Sequence of chain 1.C:
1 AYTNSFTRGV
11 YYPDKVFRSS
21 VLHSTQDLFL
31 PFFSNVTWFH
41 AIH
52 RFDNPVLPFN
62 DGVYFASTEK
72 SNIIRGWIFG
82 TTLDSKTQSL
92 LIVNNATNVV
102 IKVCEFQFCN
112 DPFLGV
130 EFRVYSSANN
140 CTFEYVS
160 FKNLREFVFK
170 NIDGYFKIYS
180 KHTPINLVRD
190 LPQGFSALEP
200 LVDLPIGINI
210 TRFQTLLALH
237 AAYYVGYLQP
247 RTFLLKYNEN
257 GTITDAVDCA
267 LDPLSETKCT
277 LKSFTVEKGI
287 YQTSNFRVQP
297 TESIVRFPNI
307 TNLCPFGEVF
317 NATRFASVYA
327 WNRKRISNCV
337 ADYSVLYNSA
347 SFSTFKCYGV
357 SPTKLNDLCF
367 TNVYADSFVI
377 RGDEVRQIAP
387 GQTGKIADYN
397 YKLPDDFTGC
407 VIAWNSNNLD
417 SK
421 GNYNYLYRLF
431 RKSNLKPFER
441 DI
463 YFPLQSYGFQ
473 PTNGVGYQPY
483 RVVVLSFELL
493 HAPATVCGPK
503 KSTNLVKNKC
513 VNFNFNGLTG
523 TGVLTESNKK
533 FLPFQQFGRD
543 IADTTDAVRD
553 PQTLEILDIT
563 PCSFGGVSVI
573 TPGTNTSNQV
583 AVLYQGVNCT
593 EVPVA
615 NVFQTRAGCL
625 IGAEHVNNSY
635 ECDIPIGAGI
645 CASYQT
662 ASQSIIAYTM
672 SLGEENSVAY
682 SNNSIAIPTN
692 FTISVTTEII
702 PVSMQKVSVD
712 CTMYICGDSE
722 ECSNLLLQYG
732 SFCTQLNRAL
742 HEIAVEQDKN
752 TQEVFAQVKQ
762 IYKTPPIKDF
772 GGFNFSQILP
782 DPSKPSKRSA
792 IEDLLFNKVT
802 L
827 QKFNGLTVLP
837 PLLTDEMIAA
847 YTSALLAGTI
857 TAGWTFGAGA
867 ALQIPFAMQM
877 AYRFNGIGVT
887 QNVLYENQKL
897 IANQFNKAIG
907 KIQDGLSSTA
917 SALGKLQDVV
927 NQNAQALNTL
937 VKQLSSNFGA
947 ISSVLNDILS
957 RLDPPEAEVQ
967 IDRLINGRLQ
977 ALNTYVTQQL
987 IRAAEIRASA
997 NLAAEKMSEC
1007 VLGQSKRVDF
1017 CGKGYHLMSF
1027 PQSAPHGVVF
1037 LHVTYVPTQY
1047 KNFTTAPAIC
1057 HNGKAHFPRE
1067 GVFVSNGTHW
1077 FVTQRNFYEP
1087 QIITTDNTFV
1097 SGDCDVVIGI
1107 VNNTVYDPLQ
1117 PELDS

Sequence of chain 1.B:
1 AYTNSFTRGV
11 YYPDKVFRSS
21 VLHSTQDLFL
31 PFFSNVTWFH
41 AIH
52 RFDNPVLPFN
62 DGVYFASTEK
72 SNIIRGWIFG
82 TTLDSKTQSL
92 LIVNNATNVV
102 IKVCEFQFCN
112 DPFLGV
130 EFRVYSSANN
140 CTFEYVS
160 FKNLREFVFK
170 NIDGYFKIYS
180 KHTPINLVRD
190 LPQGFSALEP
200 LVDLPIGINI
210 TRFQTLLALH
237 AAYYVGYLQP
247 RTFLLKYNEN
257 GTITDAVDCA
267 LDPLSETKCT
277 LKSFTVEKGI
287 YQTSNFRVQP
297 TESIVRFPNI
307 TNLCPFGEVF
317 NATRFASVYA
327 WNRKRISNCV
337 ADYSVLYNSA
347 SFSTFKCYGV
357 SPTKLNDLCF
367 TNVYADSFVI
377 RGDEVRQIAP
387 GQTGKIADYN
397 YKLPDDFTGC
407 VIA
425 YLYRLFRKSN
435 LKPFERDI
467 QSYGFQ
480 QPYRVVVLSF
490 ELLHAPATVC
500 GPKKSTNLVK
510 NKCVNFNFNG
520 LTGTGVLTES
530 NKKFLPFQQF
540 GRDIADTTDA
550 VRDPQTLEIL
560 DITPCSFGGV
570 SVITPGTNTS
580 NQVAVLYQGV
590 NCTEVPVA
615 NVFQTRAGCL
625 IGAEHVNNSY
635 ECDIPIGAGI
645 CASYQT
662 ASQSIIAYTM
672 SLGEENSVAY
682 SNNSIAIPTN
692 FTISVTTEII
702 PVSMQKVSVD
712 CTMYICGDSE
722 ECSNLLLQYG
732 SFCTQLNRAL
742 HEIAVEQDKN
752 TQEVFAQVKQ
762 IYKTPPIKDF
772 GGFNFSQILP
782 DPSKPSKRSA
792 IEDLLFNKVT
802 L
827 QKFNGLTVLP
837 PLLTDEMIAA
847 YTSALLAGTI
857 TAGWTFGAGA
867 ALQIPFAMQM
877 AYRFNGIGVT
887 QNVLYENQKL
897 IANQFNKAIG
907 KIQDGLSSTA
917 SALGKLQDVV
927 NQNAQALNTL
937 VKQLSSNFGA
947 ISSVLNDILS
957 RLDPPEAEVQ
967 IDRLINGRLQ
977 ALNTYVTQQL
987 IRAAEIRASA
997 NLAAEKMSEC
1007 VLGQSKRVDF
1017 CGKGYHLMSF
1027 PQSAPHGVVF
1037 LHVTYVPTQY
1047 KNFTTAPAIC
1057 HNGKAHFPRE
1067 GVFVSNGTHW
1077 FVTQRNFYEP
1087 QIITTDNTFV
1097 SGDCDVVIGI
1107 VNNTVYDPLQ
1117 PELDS

Binding-site contacts:
Ligand atom O7 contacts residue ASN1048 of chain 1.B at 2.9 Å (h-bond).
Ligand atom C1 contacts residue ASN1048 of chain 1.B at 1.4 Å.
Ligand atom C3 contacts residue ASN1048 of chain 1.B at 3.8 Å.
Ligand atom O4 contacts residue ALA867 of chain 1.C at 4.2 Å.
Ligand atom O5 contacts residue ASN1048 of chain 1.B at 2.4 Å (h-bond).
Ligand atom C2 contacts residue ASN1048 of chain 1.B at 2.4 Å.
Ligand atom C8 contacts residue ASN1048 of chain 1.B at 4.3 Å.
Ligand atom O7 contacts residue SER685 of chain 1.B at 4.3 Å.
Ligand atom N2 contacts residue ASN1048 of chain 1.B at 2.9 Å (h-bond).
Ligand atom C5 contacts residue ASN1048 of chain 1.B at 3.7 Å.
Ligand atom C6 contacts residue ASN1048 of chain 1.B at 4.5 Å.
Ligand atom C7 contacts residue ASN1048 of chain 1.B at 3.1 Å.
Ligand atom C4 contacts residue ALA867 of chain 1.C at 4.4 Å (hydrophobic).
Ligand atom C4 contacts residue ASN1048 of chain 1.B at 4.2 Å.

The protein below binds the small molecule below.
Small molecule (SMILES): CC(=O)N[C@@H]1[C@@H](O)[C@H](O)[C@@H](CO)O[C@H]1O